Sequence of chain 1.C:
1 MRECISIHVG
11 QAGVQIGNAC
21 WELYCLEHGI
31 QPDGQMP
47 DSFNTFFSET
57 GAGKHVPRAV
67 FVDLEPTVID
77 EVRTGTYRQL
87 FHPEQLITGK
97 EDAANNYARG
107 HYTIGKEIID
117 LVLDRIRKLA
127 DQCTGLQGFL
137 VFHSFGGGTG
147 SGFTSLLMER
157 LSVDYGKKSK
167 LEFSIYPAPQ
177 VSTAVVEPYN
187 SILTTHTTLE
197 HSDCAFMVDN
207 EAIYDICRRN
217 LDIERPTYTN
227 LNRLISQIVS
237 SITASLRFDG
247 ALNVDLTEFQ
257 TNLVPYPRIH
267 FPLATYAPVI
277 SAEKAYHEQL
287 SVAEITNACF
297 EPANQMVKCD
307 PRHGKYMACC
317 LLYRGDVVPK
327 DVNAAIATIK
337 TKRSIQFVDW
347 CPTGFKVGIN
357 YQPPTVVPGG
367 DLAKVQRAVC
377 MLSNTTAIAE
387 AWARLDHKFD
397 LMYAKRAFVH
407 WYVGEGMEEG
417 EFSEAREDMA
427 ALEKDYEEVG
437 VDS

Sequence of chain 1.D:
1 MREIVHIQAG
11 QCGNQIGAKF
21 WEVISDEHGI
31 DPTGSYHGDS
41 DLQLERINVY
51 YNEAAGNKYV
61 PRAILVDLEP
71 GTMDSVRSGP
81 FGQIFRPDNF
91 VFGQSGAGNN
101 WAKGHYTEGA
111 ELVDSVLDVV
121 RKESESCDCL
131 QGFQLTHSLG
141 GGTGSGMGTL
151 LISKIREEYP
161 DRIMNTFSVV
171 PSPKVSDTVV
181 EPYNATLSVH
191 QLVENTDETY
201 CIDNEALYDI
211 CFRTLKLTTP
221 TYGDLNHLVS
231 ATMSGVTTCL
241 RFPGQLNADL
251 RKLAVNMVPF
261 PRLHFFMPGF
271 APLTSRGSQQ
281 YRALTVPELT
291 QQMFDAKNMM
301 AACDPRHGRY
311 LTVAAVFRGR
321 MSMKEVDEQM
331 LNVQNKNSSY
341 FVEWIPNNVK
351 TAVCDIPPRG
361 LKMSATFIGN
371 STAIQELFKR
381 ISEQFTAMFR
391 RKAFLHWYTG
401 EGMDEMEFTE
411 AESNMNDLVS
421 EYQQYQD

Binding-site contacts:
Ligand atom PB contacts residue MG1 of chain 1.V at 3.6 Å.
Ligand atom N2 contacts residue ASN226 of chain 1.D at 3.7 Å.
Ligand atom O3G contacts residue ASN99 of chain 1.D at 3.0 Å (h-bond).
Ligand atom C6 contacts residue ASN226 of chain 1.D at 3.3 Å.
Ligand atom O1G contacts residue MG1 of chain 1.V at 3.7 Å.
Ligand atom C2' contacts residue TYR222 of chain 1.D at 3.5 Å (hydrophobic).
Ligand atom O2A contacts residue GLN11 of chain 1.D at 3.3 Å (h-bond).
Ligand atom O1A contacts residue CYS12 of chain 1.D at 3.1 Å (h-bond).
Ligand atom N7 contacts residue GLN15 of chain 1.D at 3.2 Å (h-bond).
Ligand atom O1B contacts residue GLY144 of chain 1.D at 3.3 Å (h-bond).
Ligand atom O6 contacts residue GLN15 of chain 1.D at 2.9 Å (h-bond).
Ligand atom PG contacts residue GLY142 of chain 1.D at 3.8 Å.
Ligand atom C2 contacts residue ASN204 of chain 1.D at 3.5 Å.
Ligand atom O6 contacts residue ASN226 of chain 1.D at 3.1 Å (h-bond).
Ligand atom N3 contacts residue ASN204 of chain 1.D at 3.1 Å (h-bond).
Ligand atom O3' contacts residue GLU181 of chain 1.D at 3.5 Å (salt-bridge).
Ligand atom PG contacts residue THR143 of chain 1.D at 3.8 Å.
Ligand atom C5 contacts residue GLN15 of chain 1.D at 3.7 Å.
Ligand atom O4' contacts residue SER138 of chain 1.D at 3.9 Å.
Ligand atom O3B contacts residue MG1 of chain 1.V at 3.8 Å.
Ligand atom O1B contacts residue GLY10 of chain 1.D at 3.3 Å.
Ligand atom C3A contacts residue GLY141 of chain 1.D at 3.8 Å.
Ligand atom C6 contacts residue GLN15 of chain 1.D at 3.7 Å.
Ligand atom O3B contacts residue THR143 of chain 1.D at 3.1 Å (h-bond).
Ligand atom O1A contacts residue GLN11 of chain 1.D at 3.7 Å.
Ligand atom O3B contacts residue GLY142 of chain 1.D at 3.5 Å (h-bond).
Ligand atom O2' contacts residue TYR222 of chain 1.D at 2.5 Å (h-bond).
Ligand atom C2 contacts residue ASN226 of chain 1.D at 3.6 Å.
Ligand atom O3G contacts residue GLY141 of chain 1.D at 3.8 Å.
Ligand atom PG contacts residue MG1 of chain 1.V at 3.5 Å.
Ligand atom N1 contacts residue ASN226 of chain 1.D at 2.6 Å (h-bond).
Ligand atom O3G contacts residue GLY142 of chain 1.D at 2.9 Å (h-bond).
Ligand atom O1G contacts residue ALA97 of chain 1.D at 3.4 Å.
Ligand atom O2G contacts residue MG1 of chain 1.V at 2.5 Å.
Ligand atom C1' contacts residue ASN204 of chain 1.D at 3.8 Å.
Ligand atom O1G contacts residue THR143 of chain 1.D at 2.9 Å (h-bond).
Ligand atom O1B contacts residue GLN11 of chain 1.D at 3.6 Å (h-bond).
Ligand atom N2 contacts residue ASN204 of chain 1.D at 2.9 Å (h-bond).
Ligand atom O2B contacts residue MG1 of chain 1.V at 2.1 Å.
Ligand atom O2B contacts residue GLN11 of chain 1.D at 3.2 Å (h-bond).

A small-molecule ligand and the protein it binds are described below.
Small molecule (SMILES): Nc1nc2c(ncn2[C@@H]2O[C@H](CO[P](=O)(O)C[P](=O)(O)OP(=O)(O)O)[C@@H](O)[C@H]2O)c(=O)[nH]1